Binding-site contacts:
Ligand atom C5 contacts residue ASN280 of chain 1.A at 3.7 Å.
Ligand atom C1 contacts residue ASN280 of chain 1.A at 1.4 Å.
Ligand atom N2 contacts residue ASN280 of chain 1.A at 2.9 Å (h-bond).
Ligand atom C2 contacts residue ASN280 of chain 1.A at 2.5 Å.
Ligand atom C4 contacts residue ASN280 of chain 1.A at 4.2 Å.
Ligand atom O7 contacts residue ASN280 of chain 1.A at 3.1 Å (h-bond).
Ligand atom C7 contacts residue ASN280 of chain 1.A at 3.3 Å.
Ligand atom O5 contacts residue ASN280 of chain 1.A at 2.4 Å (h-bond).
Ligand atom C7 contacts residue ASN278 of chain 1.A at 3.8 Å.
Ligand atom C3 contacts residue ASN280 of chain 1.A at 3.8 Å.
Ligand atom N2 contacts residue ASN278 of chain 1.A at 4.4 Å.
Ligand atom O7 contacts residue ASN278 of chain 1.A at 3.1 Å (h-bond).

Sequence of chain 1.A:
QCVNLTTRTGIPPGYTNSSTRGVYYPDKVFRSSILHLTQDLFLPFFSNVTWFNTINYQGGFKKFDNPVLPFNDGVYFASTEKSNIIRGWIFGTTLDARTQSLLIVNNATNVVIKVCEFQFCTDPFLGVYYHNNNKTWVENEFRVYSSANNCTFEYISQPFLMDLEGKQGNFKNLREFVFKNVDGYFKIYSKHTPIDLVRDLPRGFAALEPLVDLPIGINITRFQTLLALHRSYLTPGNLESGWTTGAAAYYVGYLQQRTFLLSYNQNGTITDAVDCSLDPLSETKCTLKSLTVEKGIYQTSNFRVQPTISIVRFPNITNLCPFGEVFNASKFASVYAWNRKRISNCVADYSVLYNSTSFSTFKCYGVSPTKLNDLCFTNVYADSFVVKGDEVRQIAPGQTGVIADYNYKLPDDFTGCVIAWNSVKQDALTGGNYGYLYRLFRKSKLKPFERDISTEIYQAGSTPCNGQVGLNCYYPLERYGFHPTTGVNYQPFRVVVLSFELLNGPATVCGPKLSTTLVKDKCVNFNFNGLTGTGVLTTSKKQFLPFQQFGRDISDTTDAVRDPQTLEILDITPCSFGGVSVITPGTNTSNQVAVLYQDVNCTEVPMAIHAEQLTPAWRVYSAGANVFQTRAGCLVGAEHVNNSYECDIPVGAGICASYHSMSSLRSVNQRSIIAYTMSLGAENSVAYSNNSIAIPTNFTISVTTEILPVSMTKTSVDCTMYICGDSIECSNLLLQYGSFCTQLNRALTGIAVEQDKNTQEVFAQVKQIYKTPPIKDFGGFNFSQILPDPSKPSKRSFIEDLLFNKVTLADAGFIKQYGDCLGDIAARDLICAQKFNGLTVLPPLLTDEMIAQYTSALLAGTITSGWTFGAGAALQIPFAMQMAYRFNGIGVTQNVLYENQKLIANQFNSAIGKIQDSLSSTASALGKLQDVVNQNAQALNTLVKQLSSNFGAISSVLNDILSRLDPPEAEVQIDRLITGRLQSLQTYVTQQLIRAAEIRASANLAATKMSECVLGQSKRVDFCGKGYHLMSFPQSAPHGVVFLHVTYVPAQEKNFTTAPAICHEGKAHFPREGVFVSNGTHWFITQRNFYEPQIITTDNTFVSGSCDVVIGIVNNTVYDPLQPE

A small-molecule ligand and the protein it binds are described below.
Small molecule (SMILES): CC(=O)N[C@@H]1[C@@H](O)[C@H](O)[C@@H](CO)O[C@H]1O